The small molecule below binds the protein below.
Small molecule (SMILES): Nc1ncnc2c1ncn2[C@H]1C[C@H](O)[C@@H](CO[P](=O)(O)O[P](=O)(O)OP(=O)(O)O)O1

Sequence of chain 1.C:
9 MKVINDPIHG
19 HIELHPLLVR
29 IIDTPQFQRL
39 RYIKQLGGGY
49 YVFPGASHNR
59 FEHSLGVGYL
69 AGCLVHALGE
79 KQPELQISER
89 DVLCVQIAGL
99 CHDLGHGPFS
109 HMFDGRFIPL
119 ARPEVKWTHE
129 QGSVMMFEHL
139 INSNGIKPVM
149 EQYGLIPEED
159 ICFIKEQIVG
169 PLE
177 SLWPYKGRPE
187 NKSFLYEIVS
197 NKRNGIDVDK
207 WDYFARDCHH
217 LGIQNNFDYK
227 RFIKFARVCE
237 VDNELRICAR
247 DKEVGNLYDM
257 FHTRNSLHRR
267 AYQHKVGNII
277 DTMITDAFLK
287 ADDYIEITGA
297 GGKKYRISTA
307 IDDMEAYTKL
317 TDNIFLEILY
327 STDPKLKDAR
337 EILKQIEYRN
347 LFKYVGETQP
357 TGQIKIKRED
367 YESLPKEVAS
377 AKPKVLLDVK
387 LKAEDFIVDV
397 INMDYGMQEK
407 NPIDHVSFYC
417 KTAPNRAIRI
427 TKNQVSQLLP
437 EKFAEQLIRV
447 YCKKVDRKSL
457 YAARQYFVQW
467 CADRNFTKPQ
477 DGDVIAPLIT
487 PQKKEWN

Binding-site contacts:
Ligand atom O1A contacts residue LYS248 of chain 1.A at 2.9 Å (salt-bridge).
Ligand atom O3' contacts residue GTP1 of chain 1.KA at 3.5 Å (h-bond).
Ligand atom C4' contacts residue GTP1 of chain 1.KA at 3.4 Å.
Ligand atom O2B contacts residue GTP1 of chain 1.KA at 3.1 Å.
Ligand atom O2G contacts residue LYS271 of chain 1.D at 3.2 Å (salt-bridge).
Ligand atom O2G contacts residue ARG246 of chain 1.A at 2.4 Å (salt-bridge).
Ligand atom PB contacts residue LYS271 of chain 1.D at 3.5 Å.
Ligand atom C4 contacts residue ARG227 of chain 1.A at 3.0 Å.
Ligand atom C5 contacts residue ARG227 of chain 1.A at 3.4 Å.
Ligand atom O3' contacts residue ILE12 of chain 1.C at 3.5 Å.
Ligand atom O1B contacts residue MG1 of chain 1.GA at 2.2 Å.
Ligand atom N7 contacts residue ARG227 of chain 1.A at 3.5 Å (salt-bridge).
Ligand atom O4' contacts residue ARG227 of chain 1.A at 2.9 Å (salt-bridge).
Ligand atom PG contacts residue ARG246 of chain 1.A at 3.5 Å.
Ligand atom O2B contacts residue LYS271 of chain 1.D at 3.1 Å (salt-bridge).
Ligand atom O1G contacts residue LYS417 of chain 1.A at 2.4 Å (salt-bridge).
Ligand atom N6 contacts residue ARG266 of chain 1.D at 3.0 Å.
Ligand atom O3' contacts residue VAL50 of chain 1.D at 3.3 Å (h-bond).
Ligand atom O2A contacts residue HIS270 of chain 1.D at 2.4 Å (h-bond).
Ligand atom N3 contacts residue ASN13 of chain 1.C at 3.3 Å (h-bond).
Ligand atom O1G contacts residue GTP1 of chain 1.KA at 2.7 Å (h-bond).
Ligand atom O3B contacts residue LYS271 of chain 1.D at 2.6 Å (salt-bridge).
Ligand atom O3' contacts residue ASN13 of chain 1.C at 2.6 Å (h-bond).
Ligand atom O1B contacts residue GTP1 of chain 1.KA at 2.5 Å (h-bond).
Ligand atom O3G contacts residue LYS248 of chain 1.A at 3.0 Å (salt-bridge).
Ligand atom O3A contacts residue LYS248 of chain 1.A at 2.9 Å (salt-bridge).
Ligand atom PA contacts residue LYS248 of chain 1.A at 3.5 Å.
Ligand atom C3' contacts residue GTP1 of chain 1.KA at 3.1 Å.
Ligand atom N9 contacts residue ARG227 of chain 1.A at 3.2 Å (salt-bridge).
Ligand atom PG contacts residue MG1 of chain 1.GA at 3.2 Å.
Ligand atom O3G contacts residue ARG246 of chain 1.A at 2.8 Å (salt-bridge).
Ligand atom O1A contacts residue ARG227 of chain 1.A at 2.6 Å (salt-bridge).
Ligand atom O3B contacts residue GTP1 of chain 1.KA at 3.3 Å (h-bond).
Ligand atom O3G contacts residue MG1 of chain 1.GA at 3.4 Å.
Ligand atom O2B contacts residue HIS270 of chain 1.D at 3.1 Å.
Ligand atom N6 contacts residue ASN252 of chain 1.A at 3.3 Å (h-bond).
Ligand atom C3' contacts residue VAL50 of chain 1.D at 3.4 Å (hydrophobic).
Ligand atom O1G contacts residue MG1 of chain 1.GA at 2.3 Å.
Ligand atom N9 contacts residue PHE51 of chain 1.D at 3.4 Å.
Ligand atom N3 contacts residue ARG227 of chain 1.A at 3.3 Å (salt-bridge).

Sequence of chain 1.A:
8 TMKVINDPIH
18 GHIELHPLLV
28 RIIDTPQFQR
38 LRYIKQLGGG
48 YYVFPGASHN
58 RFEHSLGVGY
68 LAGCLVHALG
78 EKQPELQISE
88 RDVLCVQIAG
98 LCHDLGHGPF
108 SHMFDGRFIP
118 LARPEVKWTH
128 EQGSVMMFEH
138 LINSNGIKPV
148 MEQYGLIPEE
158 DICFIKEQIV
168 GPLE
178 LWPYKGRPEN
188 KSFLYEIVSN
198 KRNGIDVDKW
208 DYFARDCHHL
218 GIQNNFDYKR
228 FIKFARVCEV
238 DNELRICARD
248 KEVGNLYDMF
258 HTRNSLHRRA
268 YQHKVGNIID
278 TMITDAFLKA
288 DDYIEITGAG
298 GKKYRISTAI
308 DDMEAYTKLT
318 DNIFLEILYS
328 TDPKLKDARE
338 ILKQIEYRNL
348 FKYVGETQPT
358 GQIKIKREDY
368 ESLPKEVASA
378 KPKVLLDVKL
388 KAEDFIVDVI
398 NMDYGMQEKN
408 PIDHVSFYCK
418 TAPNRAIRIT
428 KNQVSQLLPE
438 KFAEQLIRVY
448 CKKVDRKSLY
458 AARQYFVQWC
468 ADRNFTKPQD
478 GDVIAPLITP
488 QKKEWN

Sequence of chain 1.D:
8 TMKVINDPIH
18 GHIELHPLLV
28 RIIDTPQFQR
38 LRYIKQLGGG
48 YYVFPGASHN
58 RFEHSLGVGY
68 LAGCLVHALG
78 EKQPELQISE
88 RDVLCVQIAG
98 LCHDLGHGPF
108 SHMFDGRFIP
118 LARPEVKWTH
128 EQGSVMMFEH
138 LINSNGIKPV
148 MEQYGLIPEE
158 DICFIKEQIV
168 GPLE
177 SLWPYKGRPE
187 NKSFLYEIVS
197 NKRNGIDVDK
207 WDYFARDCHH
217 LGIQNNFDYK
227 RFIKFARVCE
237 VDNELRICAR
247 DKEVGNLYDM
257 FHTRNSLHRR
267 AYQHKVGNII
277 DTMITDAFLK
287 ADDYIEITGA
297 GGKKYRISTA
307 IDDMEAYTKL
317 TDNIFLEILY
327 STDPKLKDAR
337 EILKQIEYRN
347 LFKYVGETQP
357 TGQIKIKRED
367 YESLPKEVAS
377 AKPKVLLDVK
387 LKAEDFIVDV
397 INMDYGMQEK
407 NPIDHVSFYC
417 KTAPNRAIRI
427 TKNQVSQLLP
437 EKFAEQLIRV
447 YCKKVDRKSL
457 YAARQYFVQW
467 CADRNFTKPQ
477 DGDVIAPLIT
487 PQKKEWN